Binding-site contacts:
Ligand atom CL contacts residue ILE36 of chain 1.A at 3.7 Å.
Ligand atom C2 contacts residue ILE168 of chain 1.A at 3.6 Å (hydrophobic).
Ligand atom N contacts residue ILE168 of chain 1.A at 3.7 Å.
Ligand atom N2 contacts residue GLY110 of chain 1.A at 2.9 Å (h-bond).
Ligand atom C17 contacts residue LEU159 of chain 1.A at 3.5 Å (hydrophobic).
Ligand atom C15 contacts residue ILE36 of chain 1.A at 3.4 Å (hydrophobic).
Ligand atom C16 contacts residue ILE112 of chain 1.A at 3.7 Å (hydrophobic).
Ligand atom N2 contacts residue LEU159 of chain 1.A at 3.5 Å.
Ligand atom CL contacts residue GLY110 of chain 1.A at 3.5 Å.
Ligand atom O contacts residue ILE112 of chain 1.A at 3.5 Å.
Ligand atom N4 contacts residue ASP113 of chain 1.A at 3.7 Å.
Ligand atom N2 contacts residue CYS109 of chain 1.A at 3.6 Å.
Ligand atom C9 contacts residue ILE36 of chain 1.A at 3.7 Å (hydrophobic).
Ligand atom O2 contacts residue VAL44 of chain 1.A at 3.7 Å.
Ligand atom C5 contacts residue MET107 of chain 1.A at 3.7 Å (hydrophobic).
Ligand atom C7 contacts residue GLU108 of chain 1.A at 3.2 Å.
Ligand atom N1 contacts residue LYS58 of chain 1.A at 3.2 Å (salt-bridge).
Ligand atom C23 contacts residue GLY37 of chain 1.A at 3.8 Å.
Ligand atom C6 contacts residue ALA56 of chain 1.A at 3.6 Å (hydrophobic).
Ligand atom C18 contacts residue LEU159 of chain 1.A at 3.6 Å (hydrophobic).
Ligand atom CL contacts residue GLN46 of chain 1.A at 3.6 Å.
Ligand atom C7 contacts residue ALA56 of chain 1.A at 3.2 Å (hydrophobic).
Ligand atom C10 contacts residue GLY110 of chain 1.A at 3.6 Å.
Ligand atom C contacts residue ILE168 of chain 1.A at 3.0 Å (hydrophobic).
Ligand atom N3 contacts residue GLY110 of chain 1.A at 2.8 Å (h-bond).
Ligand atom N3 contacts residue LEU159 of chain 1.A at 3.8 Å.
Ligand atom C11 contacts residue ILE36 of chain 1.A at 3.7 Å (hydrophobic).
Ligand atom N1 contacts residue 7PE1 of chain 1.C at 3.6 Å.
Ligand atom C9 contacts residue GLY110 of chain 1.A at 3.3 Å.
Ligand atom C10 contacts residue ILE36 of chain 1.A at 3.6 Å (hydrophobic).
Ligand atom C7 contacts residue LEU159 of chain 1.A at 3.6 Å (hydrophobic).
Ligand atom C7 contacts residue GLY110 of chain 1.A at 3.7 Å.
Ligand atom C14 contacts residue ASP113 of chain 1.A at 3.7 Å.
Ligand atom C2 contacts residue MET107 of chain 1.A at 3.5 Å (hydrophobic).
Ligand atom C contacts residue 7PE1 of chain 1.C at 3.4 Å.
Ligand atom C14 contacts residue SER116 of chain 1.A at 3.2 Å.
Ligand atom C3 contacts residue MET107 of chain 1.A at 3.7 Å (hydrophobic).
Ligand atom N2 contacts residue ALA56 of chain 1.A at 3.7 Å.
Ligand atom C8 contacts residue LEU159 of chain 1.A at 3.6 Å (hydrophobic).
Ligand atom C16 contacts residue ASP113 of chain 1.A at 3.5 Å.

Sequence of chain 1.A:
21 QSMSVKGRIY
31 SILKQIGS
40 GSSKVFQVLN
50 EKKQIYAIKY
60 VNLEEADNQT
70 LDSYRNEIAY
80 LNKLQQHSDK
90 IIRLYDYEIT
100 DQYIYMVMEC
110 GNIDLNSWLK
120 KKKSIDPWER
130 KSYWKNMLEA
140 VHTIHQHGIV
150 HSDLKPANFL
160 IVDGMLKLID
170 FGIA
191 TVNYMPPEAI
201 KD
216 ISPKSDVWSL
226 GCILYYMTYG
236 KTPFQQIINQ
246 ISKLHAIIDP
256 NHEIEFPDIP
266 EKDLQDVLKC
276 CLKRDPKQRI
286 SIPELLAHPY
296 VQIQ

This small molecule binds to this protein.
Small molecule (SMILES): CN(C)C(=O)c1ccc(Nc2cc3c(cn2)cc(-c2cnn(C)c2)n3C(=O)OC(C)(C)C)c(Cl)c1